Binding-site contacts:
Ligand atom C4 contacts residue PRO415 of chain 1.RA at 3.8 Å (hydrophobic).
Ligand atom C8 contacts residue HIS414 of chain 1.RA at 3.0 Å.
Ligand atom C2' contacts residue PRO415 of chain 1.RA at 3.8 Å (hydrophobic).
Ligand atom N6 contacts residue PHE422 of chain 1.RA at 4.0 Å.
Ligand atom C2 contacts residue PRO204 of chain 1.RA at 4.1 Å (hydrophobic).
Ligand atom C2 contacts residue PRO415 of chain 1.RA at 3.8 Å (hydrophobic).
Ligand atom C5' contacts residue DC1 of chain 1.QE at 3.1 Å.
Ligand atom N9 contacts residue PRO415 of chain 1.RA at 4.0 Å.
Ligand atom N7 contacts residue ASN393 of chain 1.RA at 4.0 Å.
Ligand atom C5 contacts residue PRO415 of chain 1.RA at 3.7 Å (hydrophobic).
Ligand atom OP1 contacts residue DC1 of chain 1.QE at 2.5 Å (h-bond).
Ligand atom P contacts residue DC1 of chain 1.QE at 1.6 Å.
Ligand atom C2 contacts residue VAL203 of chain 1.RA at 4.1 Å (hydrophobic).
Ligand atom O4' contacts residue DC1 of chain 1.QE at 3.9 Å.
Ligand atom OP2 contacts residue DC1 of chain 1.QE at 2.5 Å (h-bond).
Ligand atom N7 contacts residue SER416 of chain 1.RA at 3.3 Å.
Ligand atom C6 contacts residue PRO415 of chain 1.RA at 3.7 Å (hydrophobic).
Ligand atom N1 contacts residue PRO415 of chain 1.RA at 3.7 Å.
Ligand atom C5 contacts residue SER416 of chain 1.RA at 3.8 Å.
Ligand atom C6 contacts residue PRO204 of chain 1.RA at 3.9 Å (hydrophobic).
Ligand atom N1 contacts residue VAL203 of chain 1.RA at 3.5 Å.
Ligand atom N9 contacts residue HIS414 of chain 1.RA at 4.1 Å.
Ligand atom N6 contacts residue GLY423 of chain 1.RA at 3.5 Å (h-bond).
Ligand atom N1 contacts residue GLY423 of chain 1.RA at 3.0 Å (h-bond).
Ligand atom C2' contacts residue HIS414 of chain 1.RA at 3.2 Å.
Ligand atom C4 contacts residue PRO204 of chain 1.RA at 4.0 Å (hydrophobic).
Ligand atom C6 contacts residue VAL203 of chain 1.RA at 4.1 Å (hydrophobic).
Ligand atom C6 contacts residue SER416 of chain 1.RA at 4.0 Å.
Ligand atom N7 contacts residue HIS414 of chain 1.RA at 3.6 Å.
Ligand atom C2 contacts residue GLY423 of chain 1.RA at 3.4 Å.
Ligand atom C1' contacts residue PRO415 of chain 1.RA at 3.7 Å (hydrophobic).
Ligand atom C6 contacts residue GLY423 of chain 1.RA at 3.9 Å.
Ligand atom C4' contacts residue DC1 of chain 1.QE at 3.9 Å.
Ligand atom C5 contacts residue PRO204 of chain 1.RA at 3.8 Å (hydrophobic).
Ligand atom O5' contacts residue DC1 of chain 1.QE at 2.5 Å (h-bond).
Ligand atom N7 contacts residue PRO204 of chain 1.RA at 4.1 Å.
Ligand atom N6 contacts residue SER416 of chain 1.RA at 3.4 Å (h-bond).
Ligand atom N6 contacts residue GLY421 of chain 1.RA at 4.0 Å.
Ligand atom C8 contacts residue SER416 of chain 1.RA at 4.1 Å.
Ligand atom N3 contacts residue PRO415 of chain 1.RA at 3.9 Å.

This small molecule binds to this protein.
Small molecule (SMILES): Nc1ncnc2c1ncn2[C@H]1C[C@H](O)[C@@H](COP(=O)(O)O)O1

Sequence of chain 1.RA:
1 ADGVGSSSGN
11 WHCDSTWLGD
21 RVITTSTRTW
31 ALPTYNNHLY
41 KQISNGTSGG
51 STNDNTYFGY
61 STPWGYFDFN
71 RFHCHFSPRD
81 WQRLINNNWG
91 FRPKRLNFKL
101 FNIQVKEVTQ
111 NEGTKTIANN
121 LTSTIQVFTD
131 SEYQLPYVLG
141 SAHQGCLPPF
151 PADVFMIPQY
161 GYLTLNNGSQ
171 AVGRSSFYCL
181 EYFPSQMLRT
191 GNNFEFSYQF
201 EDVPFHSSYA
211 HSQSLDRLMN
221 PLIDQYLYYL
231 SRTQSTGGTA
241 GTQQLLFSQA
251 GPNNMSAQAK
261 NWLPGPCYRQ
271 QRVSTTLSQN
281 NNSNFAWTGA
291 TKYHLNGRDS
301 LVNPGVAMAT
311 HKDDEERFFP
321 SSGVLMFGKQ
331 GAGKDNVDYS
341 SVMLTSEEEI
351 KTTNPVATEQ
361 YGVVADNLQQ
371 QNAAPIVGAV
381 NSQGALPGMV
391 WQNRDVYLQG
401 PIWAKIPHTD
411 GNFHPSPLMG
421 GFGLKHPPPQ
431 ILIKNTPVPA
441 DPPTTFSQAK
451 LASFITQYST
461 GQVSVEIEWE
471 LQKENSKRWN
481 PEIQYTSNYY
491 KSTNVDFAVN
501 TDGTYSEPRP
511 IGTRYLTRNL